Sequence of chain 1.A:
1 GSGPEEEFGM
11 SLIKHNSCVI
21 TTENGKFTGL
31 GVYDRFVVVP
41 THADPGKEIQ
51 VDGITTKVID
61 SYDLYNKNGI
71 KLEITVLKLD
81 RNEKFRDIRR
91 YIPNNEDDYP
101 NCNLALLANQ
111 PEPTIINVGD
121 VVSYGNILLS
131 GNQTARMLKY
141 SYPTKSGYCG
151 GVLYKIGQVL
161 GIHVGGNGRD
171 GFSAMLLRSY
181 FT

Binding-site contacts:
Ligand atom F25 contacts residue ASN132 of chain 1.A at 3.3 Å.
Ligand atom C38 contacts residue GLY168 of chain 1.A at 3.4 Å.
Ligand atom N29 contacts residue GLY166 of chain 1.A at 3.2 Å.
Ligand atom O28 contacts residue SER130 of chain 1.A at 2.9 Å (h-bond).
Ligand atom N22 contacts residue GLY166 of chain 1.A at 2.6 Å (h-bond).
Ligand atom N7 contacts residue GLY166 of chain 1.A at 2.8 Å (h-bond).
Ligand atom C20 contacts residue LEU129 of chain 1.A at 3.6 Å (hydrophobic).
Ligand atom C17 contacts residue SER130 of chain 1.A at 3.6 Å.
Ligand atom N10 contacts residue CYS149 of chain 1.A at 3.0 Å (h-bond).
Ligand atom C39 contacts residue THR144 of chain 1.A at 3.1 Å.
Ligand atom C8 contacts residue GLY166 of chain 1.A at 3.4 Å.
Ligand atom O24 contacts residue HIS163 of chain 1.A at 3.1 Å (h-bond).
Ligand atom O5 contacts residue GLY165 of chain 1.A at 3.1 Å.
Ligand atom N1 contacts residue SER130 of chain 1.A at 2.9 Å (h-bond).
Ligand atom C21 contacts residue HIS42 of chain 1.A at 3.2 Å.
Ligand atom C2 contacts residue VAL164 of chain 1.A at 3.5 Å (hydrophobic).
Ligand atom C13 contacts residue CYS149 of chain 1.A at 1.8 Å (hydrophobic).
Ligand atom C13 contacts residue SER146 of chain 1.A at 3.3 Å.
Ligand atom O30 contacts residue PHE172 of chain 1.A at 3.2 Å.
Ligand atom N10 contacts residue VAL164 of chain 1.A at 3.1 Å (h-bond).
Ligand atom C34 contacts residue GLY166 of chain 1.A at 3.6 Å.
Ligand atom C32 contacts residue LEU128 of chain 1.A at 3.0 Å (hydrophobic).
Ligand atom C18 contacts residue ASN132 of chain 1.A at 3.5 Å.
Ligand atom C19 contacts residue LEU129 of chain 1.A at 3.6 Å (hydrophobic).
Ligand atom F25 contacts residue GLU73 of chain 1.A at 3.5 Å.
Ligand atom C20 contacts residue GLU73 of chain 1.A at 3.6 Å.
Ligand atom O24 contacts residue GLY166 of chain 1.A at 3.5 Å (h-bond).
Ligand atom C26 contacts residue LEU129 of chain 1.A at 3.6 Å (hydrophobic).
Ligand atom C14 contacts residue CYS149 of chain 1.A at 3.1 Å (hydrophobic).
Ligand atom O5 contacts residue GLY166 of chain 1.A at 2.9 Å (h-bond).
Ligand atom O28 contacts residue LEU129 of chain 1.A at 3.5 Å.
Ligand atom N29 contacts residue ASN167 of chain 1.A at 3.5 Å (h-bond).
Ligand atom N40 contacts residue GLY166 of chain 1.A at 3.6 Å.
Ligand atom O41 contacts residue HIS42 of chain 1.A at 2.8 Å (h-bond).
Ligand atom O24 contacts residue THR144 of chain 1.A at 2.8 Å (h-bond).
Ligand atom O30 contacts residue ASN167 of chain 1.A at 3.5 Å (h-bond).
Ligand atom O41 contacts residue CYS149 of chain 1.A at 2.5 Å (h-bond).
Ligand atom C12 contacts residue CYS149 of chain 1.A at 2.6 Å (hydrophobic).
Ligand atom C6 contacts residue GLY166 of chain 1.A at 3.5 Å.
Ligand atom O24 contacts residue GLY165 of chain 1.A at 3.5 Å.

The small molecule below binds the protein below.
Small molecule (SMILES): Cc1cc(C(=O)N[C@H]2CNC(=O)[C@H]3CCCN3C(=O)CC[C@@H](CO)NC(=O)[C@H](Cc3ccc(F)cc3)NC2=O)no1